Binding-site contacts:
Ligand atom C6 contacts residue TYR138 of chain 1.A at 3.6 Å (hydrophobic).
Ligand atom C5 contacts residue TYR138 of chain 1.A at 3.7 Å (hydrophobic).
Ligand atom C3 contacts residue TYR138 of chain 1.A at 3.7 Å (hydrophobic).
Ligand atom C7 contacts residue TYR138 of chain 1.A at 3.7 Å (hydrophobic).
Ligand atom N1 contacts residue SER137 of chain 1.A at 4.2 Å.
Ligand atom C2 contacts residue SER137 of chain 1.A at 4.0 Å.
Ligand atom N1 contacts residue ALA141 of chain 1.A at 3.8 Å.
Ligand atom C2 contacts residue TYR138 of chain 1.A at 3.8 Å (hydrophobic).
Ligand atom O contacts residue TYR138 of chain 1.A at 3.4 Å.
Ligand atom O1 contacts residue ALA141 of chain 1.A at 3.9 Å.
Ligand atom C1 contacts residue SER137 of chain 1.A at 3.3 Å.
Ligand atom O contacts residue SER137 of chain 1.A at 3.1 Å (h-bond).
Ligand atom C3 contacts residue SER137 of chain 1.A at 3.8 Å.
Ligand atom C1 contacts residue TYR138 of chain 1.A at 4.2 Å (hydrophobic).
Ligand atom O1 contacts residue TYR138 of chain 1.A at 3.9 Å.
Ligand atom O contacts residue ALA141 of chain 1.A at 3.0 Å.
Ligand atom CL contacts residue TYR138 of chain 1.A at 4.5 Å.
Ligand atom N1 contacts residue TYR138 of chain 1.A at 3.7 Å.
Ligand atom C4 contacts residue TYR138 of chain 1.A at 3.6 Å (hydrophobic).

A small-molecule ligand and the protein it binds are described below.
Small molecule (SMILES): CNCc1cc([N+](=O)[O-])ccc1Cl

Sequence of chain 1.A:
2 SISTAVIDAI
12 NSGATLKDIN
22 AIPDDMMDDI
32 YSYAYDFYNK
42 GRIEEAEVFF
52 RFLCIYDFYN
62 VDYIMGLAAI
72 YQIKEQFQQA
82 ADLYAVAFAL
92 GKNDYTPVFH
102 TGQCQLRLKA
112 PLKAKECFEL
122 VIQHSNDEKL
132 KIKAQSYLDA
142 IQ